This small molecule binds to this protein.
Small molecule (SMILES): c1cnn2ncc(-c3ccnc(NC4CC4)n3)c2c1

Sequence of chain 1.C:
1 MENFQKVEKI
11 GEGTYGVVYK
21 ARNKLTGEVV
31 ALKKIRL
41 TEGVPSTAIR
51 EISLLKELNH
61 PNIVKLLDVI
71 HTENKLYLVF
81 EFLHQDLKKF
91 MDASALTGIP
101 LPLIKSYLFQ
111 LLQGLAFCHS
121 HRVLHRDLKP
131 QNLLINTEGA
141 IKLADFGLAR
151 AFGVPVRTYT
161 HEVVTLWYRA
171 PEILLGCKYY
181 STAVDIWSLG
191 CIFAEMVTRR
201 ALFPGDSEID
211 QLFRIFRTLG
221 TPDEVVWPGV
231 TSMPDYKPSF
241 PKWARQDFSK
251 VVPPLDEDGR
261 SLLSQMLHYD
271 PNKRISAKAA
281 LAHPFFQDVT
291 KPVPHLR

Binding-site contacts:
Ligand atom N1 contacts residue PHE80 of chain 1.C at 3.8 Å.
Ligand atom N8 contacts residue ASP145 of chain 1.C at 3.9 Å.
Ligand atom C2 contacts residue PHE80 of chain 1.C at 3.5 Å (hydrophobic).
Ligand atom C3 contacts residue LEU134 of chain 1.C at 4.0 Å (hydrophobic).
Ligand atom C14 contacts residue GLU81 of chain 1.C at 3.4 Å.
Ligand atom C12 contacts residue ALA31 of chain 1.C at 4.0 Å (hydrophobic).
Ligand atom C15 contacts residue VAL64 of chain 1.C at 3.9 Å (hydrophobic).
Ligand atom C10 contacts residue LEU134 of chain 1.C at 3.5 Å (hydrophobic).
Ligand atom C6 contacts residue VAL18 of chain 1.C at 4.0 Å (hydrophobic).
Ligand atom C17 contacts residue LEU83 of chain 1.C at 3.8 Å (hydrophobic).
Ligand atom N13 contacts residue LEU83 of chain 1.C at 3.3 Å (h-bond).
Ligand atom C14 contacts residue ALA31 of chain 1.C at 3.6 Å (hydrophobic).
Ligand atom N13 contacts residue ALA31 of chain 1.C at 3.7 Å.
Ligand atom C14 contacts residue LEU134 of chain 1.C at 3.7 Å (hydrophobic).
Ligand atom C4 contacts residue VAL18 of chain 1.C at 4.0 Å (hydrophobic).
Ligand atom C17 contacts residue LEU134 of chain 1.C at 3.6 Å (hydrophobic).
Ligand atom C12 contacts residue ILE10 of chain 1.C at 4.0 Å (hydrophobic).
Ligand atom C15 contacts residue LEU134 of chain 1.C at 3.4 Å (hydrophobic).
Ligand atom N13 contacts residue PHE82 of chain 1.C at 4.2 Å.
Ligand atom N11 contacts residue LEU134 of chain 1.C at 3.8 Å.
Ligand atom C7 contacts residue LYS33 of chain 1.C at 3.9 Å.
Ligand atom N16 contacts residue LEU83 of chain 1.C at 3.3 Å (h-bond).
Ligand atom N8 contacts residue LYS33 of chain 1.C at 2.9 Å (salt-bridge).
Ligand atom C19 contacts residue LEU83 of chain 1.C at 4.0 Å (hydrophobic).
Ligand atom C19 contacts residue HIS84 of chain 1.C at 3.8 Å.
Ligand atom N13 contacts residue LEU134 of chain 1.C at 4.0 Å.
Ligand atom C19 contacts residue GLN85 of chain 1.C at 3.6 Å.
Ligand atom N16 contacts residue ILE10 of chain 1.C at 3.1 Å.
Ligand atom C15 contacts residue ALA31 of chain 1.C at 3.9 Å (hydrophobic).
Ligand atom C14 contacts residue LEU83 of chain 1.C at 3.7 Å (hydrophobic).
Ligand atom N11 contacts residue VAL18 of chain 1.C at 3.8 Å.
Ligand atom C5 contacts residue VAL18 of chain 1.C at 3.8 Å (hydrophobic).
Ligand atom N9 contacts residue LYS33 of chain 1.C at 3.4 Å (salt-bridge).
Ligand atom C17 contacts residue ILE10 of chain 1.C at 3.8 Å (hydrophobic).
Ligand atom C15 contacts residue PHE80 of chain 1.C at 3.9 Å (hydrophobic).
Ligand atom C19 contacts residue ILE10 of chain 1.C at 3.8 Å (hydrophobic).
Ligand atom C12 contacts residue LEU134 of chain 1.C at 4.0 Å (hydrophobic).
Ligand atom C12 contacts residue LEU83 of chain 1.C at 3.9 Å (hydrophobic).
Ligand atom N1 contacts residue LYS33 of chain 1.C at 3.2 Å (salt-bridge).
Ligand atom C18 contacts residue ILE10 of chain 1.C at 3.4 Å (hydrophobic).